Sequence of chain 1.A:
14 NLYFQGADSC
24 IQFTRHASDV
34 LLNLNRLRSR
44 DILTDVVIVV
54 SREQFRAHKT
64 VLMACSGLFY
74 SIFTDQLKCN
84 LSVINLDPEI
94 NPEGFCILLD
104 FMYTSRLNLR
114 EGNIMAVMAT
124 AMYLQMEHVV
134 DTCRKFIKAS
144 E

Binding-site contacts:
Ligand atom O1 contacts residue GLU130 of chain 1.A at 2.6 Å (salt-bridge).
Ligand atom C6 contacts residue GLY70 of chain 1.A at 3.8 Å.
Ligand atom C6 contacts residue GLN128 of chain 1.A at 3.8 Å.
Ligand atom N1 contacts residue GLN128 of chain 1.A at 3.1 Å (h-bond).
Ligand atom CL contacts residue ASN36 of chain 2.A at 3.8 Å.
Ligand atom C9 contacts residue GLY70 of chain 1.A at 3.7 Å.
Ligand atom C14 contacts residue ASN36 of chain 2.A at 3.8 Å.
Ligand atom C16 contacts residue ASN36 of chain 2.A at 3.7 Å.
Ligand atom C17 contacts residue ALA67 of chain 1.A at 3.4 Å (hydrophobic).
Ligand atom N contacts residue CYS68 of chain 1.A at 3.4 Å.
Ligand atom N4 contacts residue ALA67 of chain 1.A at 3.2 Å (h-bond).
Ligand atom C11 contacts residue ASN36 of chain 2.A at 3.7 Å.
Ligand atom C contacts residue ALA67 of chain 1.A at 3.4 Å (hydrophobic).
Ligand atom C2 contacts residue CYS68 of chain 1.A at 3.6 Å (hydrophobic).
Ligand atom C19 contacts residue MET129 of chain 1.A at 3.7 Å (hydrophobic).
Ligand atom CL contacts residue ARG39 of chain 2.A at 3.4 Å.
Ligand atom C3 contacts residue CYS68 of chain 1.A at 3.2 Å (hydrophobic).
Ligand atom C15 contacts residue ASN36 of chain 2.A at 3.7 Å.
Ligand atom N2 contacts residue MET66 of chain 1.A at 2.9 Å (h-bond).
Ligand atom C4 contacts residue CYS68 of chain 1.A at 3.7 Å (hydrophobic).
Ligand atom N2 contacts residue ASN36 of chain 2.A at 3.7 Å.
Ligand atom N4 contacts residue MET66 of chain 1.A at 3.0 Å (h-bond).
Ligand atom N contacts residue ALA67 of chain 1.A at 3.2 Å (h-bond).
Ligand atom C17 contacts residue ASN36 of chain 2.A at 3.6 Å.
Ligand atom O1 contacts residue MET129 of chain 1.A at 3.3 Å.
Ligand atom C16 contacts residue MET66 of chain 1.A at 3.2 Å (hydrophobic).
Ligand atom C16 contacts residue ALA67 of chain 1.A at 3.8 Å (hydrophobic).
Ligand atom C14 contacts residue TYR73 of chain 1.A at 3.6 Å (hydrophobic).
Ligand atom C10 contacts residue MET66 of chain 1.A at 3.6 Å (hydrophobic).
Ligand atom N4 contacts residue LEU40 of chain 2.A at 3.7 Å.
Ligand atom C19 contacts residue GLN128 of chain 1.A at 3.3 Å.
Ligand atom CL contacts residue LEU40 of chain 2.A at 3.6 Å.
Ligand atom C7 contacts residue GLN128 of chain 1.A at 3.1 Å.
Ligand atom CL contacts residue TYR73 of chain 1.A at 3.6 Å.
Ligand atom C15 contacts residue TYR73 of chain 1.A at 3.5 Å (hydrophobic).
Ligand atom N4 contacts residue TYR73 of chain 1.A at 3.7 Å.
Ligand atom C16 contacts residue TYR73 of chain 1.A at 3.4 Å (hydrophobic).
Ligand atom O1 contacts residue GLN128 of chain 1.A at 3.5 Å (h-bond).
Ligand atom C19 contacts residue GLU130 of chain 1.A at 3.7 Å.
Ligand atom C8 contacts residue GLY70 of chain 1.A at 3.5 Å.

Sequence of chain 2.A:
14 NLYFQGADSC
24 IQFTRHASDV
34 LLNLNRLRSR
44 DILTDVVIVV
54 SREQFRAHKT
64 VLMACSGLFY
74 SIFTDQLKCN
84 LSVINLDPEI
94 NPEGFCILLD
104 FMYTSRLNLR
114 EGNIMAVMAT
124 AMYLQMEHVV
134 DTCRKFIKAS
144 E

The protein below binds the small molecule below.
Small molecule (SMILES): C[C@H]1CCOc2c(c3cc(Nc4ccnc(Cl)c4C#N)ccc3n(C)c2=O)N1